A protein and the small-molecule ligand that binds it are described below.
Small molecule (SMILES): C/C=C/C=C/C=C/C(=O)N[C@@H](Cc1ccccc1)C(=O)N[C@H]1COC(=O)[C@@H]2C[C@@H](C)CN2C(=O)[C@H](C)NC(=O)[C@H](C)N(C)C(=O)[C@@H]2CCCN2C1=O

Binding-site contacts:
Ligand atom CE contacts residue GLU34 of chain 1.D at 3.5 Å.
Ligand atom C7 contacts residue LEU57 of chain 1.C at 4.1 Å (hydrophobic).
Ligand atom C contacts residue TYR89 of chain 1.C at 3.2 Å (hydrophobic).
Ligand atom CA contacts residue TYR89 of chain 1.C at 3.4 Å (hydrophobic).
Ligand atom C contacts residue TYR69 of chain 1.D at 3.9 Å (hydrophobic).
Ligand atom CE2 contacts residue MET99 of chain 1.D at 4.0 Å (hydrophobic).
Ligand atom C8 contacts residue GLU34 of chain 1.D at 3.6 Å.
Ligand atom CE2 contacts residue ILE97 of chain 1.D at 3.9 Å (hydrophobic).
Ligand atom CE1 contacts residue LEU56 of chain 1.C at 3.6 Å (hydrophobic).
Ligand atom CD contacts residue ILE36 of chain 1.D at 3.9 Å (hydrophobic).
Ligand atom C contacts residue TYR89 of chain 1.C at 3.8 Å (hydrophobic).
Ligand atom CE contacts residue TYR67 of chain 1.D at 3.5 Å (hydrophobic).
Ligand atom C8 contacts residue LEU57 of chain 1.C at 3.6 Å (hydrophobic).
Ligand atom CD2 contacts residue TYR69 of chain 1.D at 3.9 Å (hydrophobic).
Ligand atom O contacts residue TYR89 of chain 1.C at 2.9 Å (h-bond).
Ligand atom N contacts residue TYR69 of chain 1.D at 3.7 Å.
Ligand atom C5 contacts residue LEU56 of chain 1.C at 4.0 Å (hydrophobic).
Ligand atom CG contacts residue ALA199 of chain 1.D at 4.0 Å (hydrophobic).
Ligand atom O contacts residue TYR89 of chain 1.C at 3.4 Å (h-bond).
Ligand atom O contacts residue TYR69 of chain 1.D at 2.8 Å (h-bond).
Ligand atom CD contacts residue TYR69 of chain 1.D at 4.0 Å (hydrophobic).
Ligand atom CE1 contacts residue TYR89 of chain 1.C at 4.0 Å (hydrophobic).
Ligand atom CD1 contacts residue TYR89 of chain 1.C at 3.5 Å (hydrophobic).
Ligand atom CD2 contacts residue ILE97 of chain 1.D at 3.7 Å (hydrophobic).
Ligand atom N contacts residue TYR89 of chain 1.C at 3.6 Å (h-bond).
Ligand atom C7 contacts residue SER60 of chain 1.C at 3.8 Å.
Ligand atom CD contacts residue ALA199 of chain 1.D at 3.5 Å (hydrophobic).
Ligand atom C1 contacts residue LEU56 of chain 1.C at 4.0 Å (hydrophobic).
Ligand atom CD1 contacts residue LEU56 of chain 1.C at 3.8 Å (hydrophobic).
Ligand atom CB contacts residue TYR67 of chain 1.D at 3.6 Å (hydrophobic).
Ligand atom C7 contacts residue GLU34 of chain 1.D at 3.9 Å.
Ligand atom C6 contacts residue LEU31 of chain 1.D at 3.9 Å (hydrophobic).
Ligand atom C contacts residue TYR89 of chain 1.C at 4.0 Å (hydrophobic).
Ligand atom C2 contacts residue LEU56 of chain 1.C at 4.0 Å (hydrophobic).
Ligand atom C6 contacts residue GLU34 of chain 1.D at 3.9 Å.
Ligand atom CA contacts residue TYR67 of chain 1.D at 3.5 Å (hydrophobic).
Ligand atom O contacts residue ALA199 of chain 1.D at 3.9 Å.
Ligand atom C8 contacts residue ARG30 of chain 1.D at 3.9 Å.
Ligand atom N contacts residue TYR89 of chain 1.C at 4.0 Å.
Ligand atom CB contacts residue TYR89 of chain 1.C at 3.6 Å (hydrophobic).

Sequence of chain 1.D:
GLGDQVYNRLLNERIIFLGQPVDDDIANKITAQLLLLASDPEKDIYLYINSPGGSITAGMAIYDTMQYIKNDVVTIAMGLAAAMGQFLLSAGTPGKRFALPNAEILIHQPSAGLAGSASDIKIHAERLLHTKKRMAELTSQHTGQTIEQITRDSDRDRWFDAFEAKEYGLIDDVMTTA

Sequence of chain 1.C:
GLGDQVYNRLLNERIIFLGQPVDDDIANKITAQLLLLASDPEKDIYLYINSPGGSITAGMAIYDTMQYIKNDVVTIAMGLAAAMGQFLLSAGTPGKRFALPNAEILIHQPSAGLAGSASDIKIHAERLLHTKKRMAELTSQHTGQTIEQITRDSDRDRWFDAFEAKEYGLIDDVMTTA